The protein below binds the small molecule below.
Small molecule (SMILES): O=C(OC1C[C@H]2CC[C@@H](C1)N2C[C@H](O)c1ccccc1)c1ccccc1

Binding-site contacts:
Ligand atom C16 contacts residue SER144 of chain 1.E at 3.3 Å.
Ligand atom C5 contacts residue GLN55 of chain 1.A at 3.7 Å.
Ligand atom C18 contacts residue SER144 of chain 1.E at 3.8 Å.
Ligand atom C19 contacts residue GLY143 of chain 1.E at 3.4 Å.
Ligand atom N contacts residue TRP145 of chain 1.E at 3.4 Å (h-bond).
Ligand atom C19 contacts residue PHE142 of chain 1.E at 3.8 Å (hydrophobic).
Ligand atom O3 contacts residue TYR193 of chain 1.E at 3.3 Å.
Ligand atom C17 contacts residue TYR91 of chain 1.E at 4.0 Å (hydrophobic).
Ligand atom C1 contacts residue ILE116 of chain 1.A at 3.5 Å (hydrophobic).
Ligand atom C2 contacts residue ILE116 of chain 1.A at 3.7 Å (hydrophobic).
Ligand atom C20 contacts residue TYR91 of chain 1.E at 3.5 Å (hydrophobic).
Ligand atom C19 contacts residue THR89 of chain 1.E at 3.2 Å.
Ligand atom C15 contacts residue TYR91 of chain 1.E at 4.0 Å (hydrophobic).
Ligand atom C12 contacts residue TYR193 of chain 1.E at 3.9 Å (hydrophobic).
Ligand atom C21 contacts residue TYR186 of chain 1.E at 4.0 Å (hydrophobic).
Ligand atom C9 contacts residue TRP145 of chain 1.E at 3.1 Å (hydrophobic).
Ligand atom C20 contacts residue PHE142 of chain 1.E at 4.0 Å (hydrophobic).
Ligand atom C14 contacts residue TYR53 of chain 1.A at 3.9 Å (hydrophobic).
Ligand atom C20 contacts residue GLY143 of chain 1.E at 4.0 Å.
Ligand atom C4 contacts residue CYS188 of chain 1.E at 3.8 Å (hydrophobic).
Ligand atom C1 contacts residue CYS189 of chain 1.E at 4.0 Å (hydrophobic).
Ligand atom C17 contacts residue SER144 of chain 1.E at 3.9 Å.
Ligand atom C21 contacts residue TYR91 of chain 1.E at 3.4 Å (hydrophobic).
Ligand atom C22 contacts residue TYR91 of chain 1.E at 3.4 Å (hydrophobic).
Ligand atom C12 contacts residue TRP145 of chain 1.E at 3.8 Å (hydrophobic).
Ligand atom C10 contacts residue TRP145 of chain 1.E at 3.6 Å (hydrophobic).
Ligand atom C3 contacts residue ILE116 of chain 1.A at 3.6 Å (hydrophobic).
Ligand atom C6 contacts residue CYS188 of chain 1.E at 3.5 Å (hydrophobic).
Ligand atom O2 contacts residue ILE116 of chain 1.A at 3.5 Å.
Ligand atom C8 contacts residue TRP145 of chain 1.E at 3.5 Å (hydrophobic).
Ligand atom C19 contacts residue LYS141 of chain 1.E at 4.0 Å.
Ligand atom C3 contacts residue CYS188 of chain 1.E at 3.9 Å (hydrophobic).
Ligand atom C2 contacts residue CYS188 of chain 1.E at 3.8 Å (hydrophobic).
Ligand atom C7 contacts residue CYS188 of chain 1.E at 3.6 Å (hydrophobic).
Ligand atom C20 contacts residue LYS141 of chain 1.E at 3.5 Å.
Ligand atom C5 contacts residue CYS188 of chain 1.E at 3.6 Å (hydrophobic).
Ligand atom C22 contacts residue TYR186 of chain 1.E at 3.5 Å (hydrophobic).
Ligand atom O2 contacts residue CYS189 of chain 1.E at 3.8 Å.
Ligand atom C18 contacts residue GLY143 of chain 1.E at 3.3 Å.
Ligand atom O3 contacts residue SER144 of chain 1.E at 3.0 Å (h-bond).

Sequence of chain 1.A:
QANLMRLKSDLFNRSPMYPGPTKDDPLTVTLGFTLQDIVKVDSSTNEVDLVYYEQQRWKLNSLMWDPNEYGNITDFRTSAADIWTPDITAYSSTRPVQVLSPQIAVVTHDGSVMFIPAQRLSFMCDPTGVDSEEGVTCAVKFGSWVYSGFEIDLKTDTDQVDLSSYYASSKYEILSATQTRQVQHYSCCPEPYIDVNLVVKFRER

Sequence of chain 1.E:
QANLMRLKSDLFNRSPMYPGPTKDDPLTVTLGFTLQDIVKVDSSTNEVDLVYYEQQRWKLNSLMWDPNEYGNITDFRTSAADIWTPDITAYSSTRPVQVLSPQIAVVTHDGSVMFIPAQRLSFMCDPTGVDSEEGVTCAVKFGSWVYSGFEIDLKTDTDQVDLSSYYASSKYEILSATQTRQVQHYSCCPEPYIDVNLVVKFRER